Binding-site contacts:
Ligand atom CG2 contacts residue GLY93 of chain 1.C at 3.4 Å.
Ligand atom O1P contacts residue GLU35 of chain 1.C at 3.7 Å.
Ligand atom O2P contacts residue ARG32 of chain 1.C at 2.7 Å (salt-bridge).
Ligand atom CD1 contacts residue LEU94 of chain 1.C at 3.7 Å (hydrophobic).
Ligand atom O3P contacts residue SER34 of chain 1.C at 3.4 Å.
Ligand atom CG contacts residue LYS57 of chain 1.C at 3.7 Å.
Ligand atom CD1 contacts residue ARG12 of chain 1.C at 3.3 Å.
Ligand atom CD2 contacts residue HIS58 of chain 1.C at 3.6 Å.
Ligand atom C contacts residue ARG12 of chain 1.C at 3.6 Å.
Ligand atom OH contacts residue LYS60 of chain 1.C at 3.6 Å (salt-bridge).
Ligand atom CB contacts residue ARG12 of chain 1.C at 3.0 Å.
Ligand atom C contacts residue ARG12 of chain 1.C at 3.5 Å.
Ligand atom CZ contacts residue ARG12 of chain 1.C at 3.5 Å.
Ligand atom O contacts residue ARG12 of chain 1.C at 2.9 Å (salt-bridge).
Ligand atom CZ contacts residue LYS60 of chain 1.C at 3.4 Å.
Ligand atom CE2 contacts residue CYS42 of chain 1.C at 3.6 Å (hydrophobic).
Ligand atom CE1 contacts residue ARG12 of chain 1.C at 3.1 Å.
Ligand atom OH contacts residue THR36 of chain 1.C at 3.7 Å.
Ligand atom CE1 contacts residue LYS60 of chain 1.C at 3.7 Å.
Ligand atom O2P contacts residue ARG12 of chain 1.C at 2.8 Å (salt-bridge).
Ligand atom P contacts residue SER34 of chain 1.C at 3.7 Å.
Ligand atom O1P contacts residue THR36 of chain 1.C at 3.0 Å (h-bond).
Ligand atom O contacts residue TYR59 of chain 1.C at 3.5 Å.
Ligand atom OH contacts residue SER34 of chain 1.C at 2.9 Å (h-bond).
Ligand atom CG1 contacts residue ILE71 of chain 1.C at 3.7 Å (hydrophobic).
Ligand atom CB contacts residue HIS58 of chain 1.C at 3.3 Å.
Ligand atom CA contacts residue ARG12 of chain 1.C at 3.4 Å.
Ligand atom CD1 contacts residue ILE71 of chain 1.C at 3.5 Å (hydrophobic).
Ligand atom CD contacts residue LYS57 of chain 1.C at 3.7 Å.
Ligand atom CD2 contacts residue LYS60 of chain 1.C at 3.7 Å.
Ligand atom O3P contacts residue ARG32 of chain 1.C at 2.8 Å (salt-bridge).
Ligand atom CB contacts residue TYR59 of chain 1.C at 3.6 Å (hydrophobic).
Ligand atom CG2 contacts residue ASP92 of chain 1.C at 3.7 Å.
Ligand atom N contacts residue HIS58 of chain 1.C at 2.9 Å (h-bond).
Ligand atom CA contacts residue HIS58 of chain 1.C at 3.1 Å.
Ligand atom O3P contacts residue GLU35 of chain 1.C at 2.9 Å (salt-bridge).
Ligand atom N contacts residue ARG12 of chain 1.C at 3.2 Å (salt-bridge).
Ligand atom CG contacts residue THR36 of chain 1.C at 3.4 Å.
Ligand atom C contacts residue HIS58 of chain 1.C at 3.4 Å.
Ligand atom P contacts residue ARG32 of chain 1.C at 3.6 Å.

Sequence of chain 1.C:
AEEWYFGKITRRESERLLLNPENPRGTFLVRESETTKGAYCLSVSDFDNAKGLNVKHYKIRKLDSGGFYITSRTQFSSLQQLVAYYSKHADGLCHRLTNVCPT

This protein binds this small molecule.
Small molecule (SMILES): CC[C@H](C)[C@@H](C=O)NC(=O)[C@H](CCC(=O)O)NC(=O)[C@H](CCC(=O)O)NC(=O)[C@H](Cc1ccc(OP(=O)(O)O)cc1)NC(=O)[C@H](CCC(N)=O)NC(=O)[C@@H]1CCCN1